A small-molecule ligand and the protein it binds are described below.
Small molecule (SMILES): CC(=O)N[C@@H]1[C@@H](O)[C@H](O[C@@H]2O[C@H](CO)[C@H](O)[C@H](O[C@]3(C(=O)O)C[C@H](O)[C@@H](NC(C)=O)[C@H]([C@H](O)[C@H](O)CO)O3)[C@H]2O)[C@@H](CO)O[C@H]1O

Sequence of chain 3.C:
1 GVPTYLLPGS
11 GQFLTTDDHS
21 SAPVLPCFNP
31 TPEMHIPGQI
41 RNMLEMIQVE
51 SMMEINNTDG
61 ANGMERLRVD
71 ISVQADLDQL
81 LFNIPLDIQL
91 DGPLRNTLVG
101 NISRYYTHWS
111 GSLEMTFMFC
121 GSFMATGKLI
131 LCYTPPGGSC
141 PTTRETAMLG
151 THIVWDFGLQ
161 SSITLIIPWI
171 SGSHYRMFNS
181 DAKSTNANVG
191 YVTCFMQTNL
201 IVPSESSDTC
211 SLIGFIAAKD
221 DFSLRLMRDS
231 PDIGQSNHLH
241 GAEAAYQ

Binding-site contacts:
Ligand atom C6 contacts residue GLY282 of chain 3.A at 3.6 Å.
Ligand atom C3 contacts residue ARG104 of chain 3.C at 3.8 Å.
Ligand atom O2 contacts residue GLY282 of chain 3.A at 3.8 Å.
Ligand atom O3 contacts residue ASP91 of chain 3.C at 3.5 Å.
Ligand atom O2 contacts residue PRO274 of chain 3.A at 3.4 Å.
Ligand atom O5 contacts residue ASN283 of chain 3.A at 3.7 Å.
Ligand atom C10 contacts residue ASN275 of chain 3.A at 3.3 Å.
Ligand atom C1 contacts residue ARG104 of chain 3.C at 3.8 Å.
Ligand atom C4 contacts residue PRO231 of chain 3.C at 3.6 Å (hydrophobic).
Ligand atom O7 contacts residue PRO274 of chain 3.A at 3.6 Å.
Ligand atom C6 contacts residue ALA273 of chain 3.A at 3.8 Å (hydrophobic).
Ligand atom C4 contacts residue ASP232 of chain 3.C at 3.4 Å.
Ligand atom O10 contacts residue ASN275 of chain 3.A at 3.0 Å (h-bond).
Ligand atom C5 contacts residue GLY282 of chain 3.A at 3.8 Å.
Ligand atom C11 contacts residue ILE233 of chain 3.C at 3.6 Å (hydrophobic).
Ligand atom O4 contacts residue ARG95 of chain 3.C at 3.5 Å.
Ligand atom C11 contacts residue PRO231 of chain 3.C at 3.5 Å (hydrophobic).
Ligand atom C2 contacts residue ASP91 of chain 3.C at 3.2 Å.
Ligand atom C5 contacts residue PRO274 of chain 3.A at 3.9 Å (hydrophobic).
Ligand atom O1B contacts residue ARG104 of chain 3.C at 3.0 Å (salt-bridge).
Ligand atom N5 contacts residue PRO231 of chain 3.C at 3.0 Å (h-bond).
Ligand atom C4 contacts residue ASN275 of chain 3.A at 3.7 Å.
Ligand atom O2 contacts residue ASP91 of chain 3.C at 2.5 Å (salt-bridge).
Ligand atom C11 contacts residue ASP232 of chain 3.C at 3.6 Å.
Ligand atom O6 contacts residue ASN283 of chain 3.A at 3.0 Å (h-bond).
Ligand atom O4 contacts residue ASN275 of chain 3.A at 3.0 Å (h-bond).
Ligand atom O4 contacts residue ASP232 of chain 3.C at 2.8 Å (salt-bridge).
Ligand atom O6 contacts residue GLY282 of chain 3.A at 3.5 Å.
Ligand atom O6 contacts residue PRO274 of chain 3.A at 3.6 Å.
Ligand atom C1 contacts residue ASN283 of chain 3.A at 3.4 Å.
Ligand atom C5 contacts residue ASN275 of chain 3.A at 3.5 Å.
Ligand atom C5 contacts residue PRO231 of chain 3.C at 3.7 Å (hydrophobic).
Ligand atom C5 contacts residue ASN283 of chain 3.A at 3.8 Å.
Ligand atom C11 contacts residue GLY234 of chain 3.C at 3.8 Å.
Ligand atom C6 contacts residue ASN283 of chain 3.A at 3.8 Å.
Ligand atom C10 contacts residue PRO231 of chain 3.C at 3.8 Å (hydrophobic).
Ligand atom N5 contacts residue ASN275 of chain 3.A at 3.4 Å (h-bond).
Ligand atom O6 contacts residue ALA273 of chain 3.A at 3.7 Å.
Ligand atom O10 contacts residue ARG270 of chain 3.A at 3.6 Å.
Ligand atom O4 contacts residue PRO231 of chain 3.C at 3.9 Å.

Sequence of chain 3.A:
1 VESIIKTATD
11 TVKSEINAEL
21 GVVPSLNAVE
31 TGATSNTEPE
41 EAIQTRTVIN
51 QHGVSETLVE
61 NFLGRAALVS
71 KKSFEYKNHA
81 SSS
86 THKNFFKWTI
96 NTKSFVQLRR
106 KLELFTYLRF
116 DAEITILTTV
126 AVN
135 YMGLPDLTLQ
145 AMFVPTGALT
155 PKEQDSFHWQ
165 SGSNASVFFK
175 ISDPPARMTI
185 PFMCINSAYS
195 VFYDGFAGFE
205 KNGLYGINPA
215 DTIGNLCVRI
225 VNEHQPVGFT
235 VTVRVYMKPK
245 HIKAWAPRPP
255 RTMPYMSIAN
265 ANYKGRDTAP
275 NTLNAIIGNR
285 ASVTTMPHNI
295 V